Binding-site contacts:
Ligand atom C5 contacts residue THR455 of chain 1.B at 4.0 Å.
Ligand atom C1 contacts residue LEU456 of chain 1.B at 4.4 Å (hydrophobic).
Ligand atom C5 contacts residue ASN453 of chain 1.B at 3.7 Å.
Ligand atom C6 contacts residue THR455 of chain 1.B at 4.2 Å.
Ligand atom O6 contacts residue LEU456 of chain 1.B at 4.0 Å.
Ligand atom C1 contacts residue ASN453 of chain 1.B at 1.4 Å.
Ligand atom O6 contacts residue LEU459 of chain 1.B at 4.0 Å.
Ligand atom O5 contacts residue LEU456 of chain 1.B at 3.7 Å.
Ligand atom C6 contacts residue LEU456 of chain 1.B at 4.5 Å (hydrophobic).
Ligand atom C3 contacts residue ASN453 of chain 1.B at 3.8 Å.
Ligand atom O7 contacts residue ASN453 of chain 1.B at 4.2 Å.
Ligand atom C4 contacts residue ASN453 of chain 1.B at 4.2 Å.
Ligand atom C2 contacts residue ASN453 of chain 1.B at 2.4 Å.
Ligand atom C1 contacts residue THR455 of chain 1.B at 4.3 Å.
Ligand atom O6 contacts residue VAL370 of chain 1.B at 4.2 Å.
Ligand atom N2 contacts residue ASN453 of chain 1.B at 2.9 Å (h-bond).
Ligand atom O5 contacts residue ASN453 of chain 1.B at 2.4 Å (h-bond).
Ligand atom C6 contacts residue LEU459 of chain 1.B at 3.5 Å (hydrophobic).
Ligand atom O5 contacts residue THR455 of chain 1.B at 4.2 Å.
Ligand atom C7 contacts residue ASN453 of chain 1.B at 3.7 Å.

Sequence of chain 1.B:
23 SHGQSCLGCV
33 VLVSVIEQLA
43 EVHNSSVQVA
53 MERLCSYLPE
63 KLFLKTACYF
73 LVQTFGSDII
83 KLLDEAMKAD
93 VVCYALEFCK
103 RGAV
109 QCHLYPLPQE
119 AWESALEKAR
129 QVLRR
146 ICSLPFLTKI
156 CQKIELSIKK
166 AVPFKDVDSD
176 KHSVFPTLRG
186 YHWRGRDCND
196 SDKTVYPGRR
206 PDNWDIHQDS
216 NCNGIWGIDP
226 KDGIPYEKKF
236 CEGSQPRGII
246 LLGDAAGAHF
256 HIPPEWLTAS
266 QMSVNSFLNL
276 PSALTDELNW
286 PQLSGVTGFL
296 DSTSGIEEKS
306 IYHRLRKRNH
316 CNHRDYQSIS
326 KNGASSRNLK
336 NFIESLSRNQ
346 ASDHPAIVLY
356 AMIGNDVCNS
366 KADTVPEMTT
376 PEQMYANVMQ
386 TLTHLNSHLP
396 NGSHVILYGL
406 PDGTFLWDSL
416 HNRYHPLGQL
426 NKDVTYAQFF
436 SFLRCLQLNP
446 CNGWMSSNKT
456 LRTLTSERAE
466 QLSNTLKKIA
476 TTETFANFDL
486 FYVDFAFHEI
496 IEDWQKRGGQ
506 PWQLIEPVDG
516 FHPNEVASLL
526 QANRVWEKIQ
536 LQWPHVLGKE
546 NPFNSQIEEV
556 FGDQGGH

A protein and the small-molecule ligand that binds it are described below.
Small molecule (SMILES): CC(=O)N[C@@H]1[C@@H](O)[C@H](O)[C@@H](CO)O[C@H]1O